This protein binds this small molecule.
Small molecule (SMILES): CNc1nc2c(CCc3ccc(C(F)(F)F)cc3)c3[nH]c(N)nc(=O)c3cc2[nH]1

Binding-site contacts:
Ligand atom N2 contacts residue MET262 of chain 2.A at 3.7 Å.
Ligand atom C18 contacts residue TYR108 of chain 2.A at 3.5 Å (hydrophobic).
Ligand atom C10 contacts residue ASP104 of chain 2.A at 3.6 Å.
Ligand atom C7 contacts residue TYR108 of chain 2.A at 3.7 Å (hydrophobic).
Ligand atom C6 contacts residue ASP104 of chain 2.A at 3.6 Å.
Ligand atom N contacts residue ALA234 of chain 2.A at 3.0 Å (h-bond).
Ligand atom N1 contacts residue LEU233 of chain 2.A at 2.8 Å (h-bond).
Ligand atom F2 contacts residue GLY71 of chain 2.A at 3.3 Å.
Ligand atom C1 contacts residue ALA234 of chain 2.A at 3.7 Å (hydrophobic).
Ligand atom N5 contacts residue TYR108 of chain 2.A at 3.5 Å.
Ligand atom O contacts residue GLN205 of chain 2.A at 3.0 Å (h-bond).
Ligand atom O contacts residue GLY232 of chain 2.A at 2.8 Å (h-bond).
Ligand atom C6 contacts residue MET262 of chain 2.A at 3.6 Å (hydrophobic).
Ligand atom C contacts residue GLY263 of chain 2.A at 3.3 Å.
Ligand atom C9 contacts residue ASP104 of chain 2.A at 3.3 Å.
Ligand atom F contacts residue ASN72 of chain 2.A at 3.6 Å.
Ligand atom F2 contacts residue ASN72 of chain 2.A at 3.4 Å.
Ligand atom F1 contacts residue VAL47 of chain 2.A at 3.3 Å.
Ligand atom C5 contacts residue ASP158 of chain 2.A at 3.6 Å.
Ligand atom N5 contacts residue GLY263 of chain 2.A at 3.4 Å.
Ligand atom N4 contacts residue TYR108 of chain 2.A at 3.6 Å.
Ligand atom N3 contacts residue ASP104 of chain 2.A at 2.8 Å (salt-bridge).
Ligand atom N3 contacts residue ILE203 of chain 2.A at 3.6 Å.
Ligand atom N4 contacts residue ASP104 of chain 2.A at 2.9 Å (salt-bridge).
Ligand atom N1 contacts residue MET262 of chain 2.A at 3.6 Å (h-bond).
Ligand atom N4 contacts residue MET262 of chain 2.A at 3.5 Å.
Ligand atom N2 contacts residue ASP158 of chain 2.A at 2.7 Å (salt-bridge).
Ligand atom C12 contacts residue ASP282 of chain 2.A at 3.7 Å.
Ligand atom F contacts residue GLN109 of chain 2.A at 3.5 Å.
Ligand atom C1 contacts residue GLY263 of chain 2.A at 3.3 Å.
Ligand atom C6 contacts residue ASP158 of chain 2.A at 3.6 Å.
Ligand atom C2 contacts residue TYR108 of chain 2.A at 3.6 Å (hydrophobic).
Ligand atom O contacts residue CYS160 of chain 2.A at 3.6 Å (h-bond).
Ligand atom N contacts residue GLY263 of chain 2.A at 3.4 Å.
Ligand atom C17 contacts residue ASP104 of chain 2.A at 3.3 Å.
Ligand atom C8 contacts residue TYR108 of chain 2.A at 3.5 Å (hydrophobic).
Ligand atom O contacts residue GLY231 of chain 2.A at 3.1 Å.
Ligand atom N3 contacts residue ASP158 of chain 2.A at 2.8 Å (salt-bridge).
Ligand atom C9 contacts residue TYR108 of chain 2.A at 3.6 Å (hydrophobic).
Ligand atom O contacts residue ASP158 of chain 2.A at 3.6 Å.

Sequence of chain 2.A:
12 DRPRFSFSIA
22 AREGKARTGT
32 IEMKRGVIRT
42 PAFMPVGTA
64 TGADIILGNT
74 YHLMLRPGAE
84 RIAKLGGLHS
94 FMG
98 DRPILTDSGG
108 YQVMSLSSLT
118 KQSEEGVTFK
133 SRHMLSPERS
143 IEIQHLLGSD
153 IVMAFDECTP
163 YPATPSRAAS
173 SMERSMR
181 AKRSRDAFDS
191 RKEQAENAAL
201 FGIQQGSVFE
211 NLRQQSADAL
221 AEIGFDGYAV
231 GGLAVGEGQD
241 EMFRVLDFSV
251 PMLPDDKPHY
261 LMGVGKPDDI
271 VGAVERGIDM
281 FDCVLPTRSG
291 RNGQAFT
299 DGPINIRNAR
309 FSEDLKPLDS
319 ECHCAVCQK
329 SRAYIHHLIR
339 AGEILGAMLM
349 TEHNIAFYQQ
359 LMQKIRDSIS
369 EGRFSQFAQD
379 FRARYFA